Binding-site contacts:
Ligand atom C1 contacts residue TRP79 of chain 1.A at 4.0 Å (hydrophobic).
Ligand atom C14 contacts residue PHE100 of chain 1.A at 4.1 Å (hydrophobic).
Ligand atom C10 contacts residue ILE120 of chain 1.A at 3.7 Å (hydrophobic).
Ligand atom C18 contacts residue LEU42 of chain 1.A at 3.5 Å (hydrophobic).
Ligand atom CL1 contacts residue LEU124 of chain 1.A at 3.5 Å.
Ligand atom C12 contacts residue HIS220 of chain 1.A at 3.2 Å.
Ligand atom C17 contacts residue LEU45 of chain 1.A at 4.0 Å (hydrophobic).
Ligand atom C6 contacts residue LEU80 of chain 1.A at 3.8 Å (hydrophobic).
Ligand atom C2 contacts residue ALA46 of chain 1.A at 4.1 Å (hydrophobic).
Ligand atom C17 contacts residue GLU49 of chain 1.A at 3.1 Å.
Ligand atom C13 contacts residue LEU87 of chain 1.A at 3.9 Å (hydrophobic).
Ligand atom O1 contacts residue ARG90 of chain 1.A at 3.1 Å (salt-bridge).
Ligand atom C6 contacts residue GLY217 of chain 1.A at 3.5 Å.
Ligand atom CL1 contacts residue PHE100 of chain 1.A at 3.8 Å.
Ligand atom C3 contacts residue ALA46 of chain 1.A at 3.8 Å (hydrophobic).
Ligand atom C18 contacts residue PHE100 of chain 1.A at 4.1 Å (hydrophobic).
Ligand atom S1 contacts residue ILE120 of chain 1.A at 3.8 Å.
Ligand atom CL1 contacts residue LEU98 of chain 1.A at 4.0 Å.
Ligand atom C8 contacts residue ILE120 of chain 1.A at 4.1 Å (hydrophobic).
Ligand atom O1 contacts residue GLU49 of chain 1.A at 2.5 Å (salt-bridge).
Ligand atom N1 contacts residue ILE120 of chain 1.A at 3.8 Å.
Ligand atom C15 contacts residue LEU83 of chain 1.A at 4.0 Å (hydrophobic).
Ligand atom C14 contacts residue LEU87 of chain 1.A at 4.0 Å (hydrophobic).
Ligand atom C1 contacts residue LEU80 of chain 1.A at 3.7 Å (hydrophobic).
Ligand atom C10 contacts residue LEU124 of chain 1.A at 4.0 Å (hydrophobic).
Ligand atom N1 contacts residue MET117 of chain 1.A at 3.7 Å.
Ligand atom S1 contacts residue HIS220 of chain 1.A at 3.2 Å (h-bond).
Ligand atom N2 contacts residue PHE100 of chain 1.A at 3.8 Å.
Ligand atom C1 contacts residue LEU221 of chain 1.A at 3.8 Å (hydrophobic).
Ligand atom C12 contacts residue MET39 of chain 1.A at 3.5 Å (hydrophobic).
Ligand atom C15 contacts residue LEU87 of chain 1.A at 3.9 Å (hydrophobic).
Ligand atom C2 contacts residue TRP79 of chain 1.A at 3.9 Å (hydrophobic).
Ligand atom CL1 contacts residue ILE120 of chain 1.A at 4.0 Å.
Ligand atom CL1 contacts residue PHE121 of chain 1.A at 3.5 Å.
Ligand atom S1 contacts residue MET39 of chain 1.A at 3.9 Å.
Ligand atom N2 contacts residue LEU124 of chain 1.A at 3.8 Å.
Ligand atom O1 contacts residue LEU83 of chain 1.A at 3.5 Å (h-bond).
Ligand atom C19 contacts residue PHE100 of chain 1.A at 3.9 Å (hydrophobic).
Ligand atom C16 contacts residue GLU49 of chain 1.A at 3.2 Å.
Ligand atom C16 contacts residue ARG90 of chain 1.A at 4.0 Å.

Sequence of chain 1.A:
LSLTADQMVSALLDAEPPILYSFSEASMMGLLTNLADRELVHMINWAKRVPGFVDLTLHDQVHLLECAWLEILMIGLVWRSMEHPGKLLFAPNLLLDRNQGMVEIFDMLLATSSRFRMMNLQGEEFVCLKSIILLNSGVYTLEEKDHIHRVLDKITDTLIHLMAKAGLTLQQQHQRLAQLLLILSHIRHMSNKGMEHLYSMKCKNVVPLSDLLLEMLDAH

The protein below binds the small molecule below.
Small molecule (SMILES): Oc1cccc(CNc2nc(Cl)nc3scc(-c4ccccc4)c23)c1